Sequence of chain 1.D:
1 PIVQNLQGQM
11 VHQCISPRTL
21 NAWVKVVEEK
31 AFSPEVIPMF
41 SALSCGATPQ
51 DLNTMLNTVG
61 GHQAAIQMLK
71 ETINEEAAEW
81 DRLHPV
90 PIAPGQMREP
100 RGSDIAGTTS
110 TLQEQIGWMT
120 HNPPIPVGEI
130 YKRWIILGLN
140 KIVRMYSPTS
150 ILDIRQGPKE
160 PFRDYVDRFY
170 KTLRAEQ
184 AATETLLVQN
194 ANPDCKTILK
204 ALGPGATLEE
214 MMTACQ

Sequence of chain 1.E:
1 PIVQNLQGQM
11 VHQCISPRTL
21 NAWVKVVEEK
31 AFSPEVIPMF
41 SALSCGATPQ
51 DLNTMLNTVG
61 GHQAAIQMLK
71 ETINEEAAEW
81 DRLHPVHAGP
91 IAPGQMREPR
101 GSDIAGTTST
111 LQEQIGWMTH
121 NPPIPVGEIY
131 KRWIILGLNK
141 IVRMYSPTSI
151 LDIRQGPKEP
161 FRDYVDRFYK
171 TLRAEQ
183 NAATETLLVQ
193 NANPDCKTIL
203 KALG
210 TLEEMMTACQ

A protein and the small-molecule ligand that binds it are described below.
Small molecule (SMILES): CC(C)C[C@H](NC(=O)[C@@H](NC(=O)[C@@H]1CCCN1)C(C)C)C(=O)N[C@@H](Cc1ccccc1)C(=O)N1CCC[C@H]1C(=O)NCC(=O)N[C@@H](CCC(N)=O)C(=O)N1CCC[C@H]1C(=O)N[C@@H](Cc1ccccc1)C(=O)NCC(=O)N[C@@H](CCC(N)=O)C(=O)N1CCC[C@H]1C(=O)N1CCC[C@H]1C=O

Binding-site contacts:
Ligand atom C contacts residue ASN57 of chain 1.E at 3.5 Å.
Ligand atom CE2 contacts residue ILE66 of chain 1.E at 3.6 Å (hydrophobic).
Ligand atom CB contacts residue ASN74 of chain 1.E at 3.4 Å.
Ligand atom CZ contacts residue LYS70 of chain 1.E at 3.5 Å.
Ligand atom CA contacts residue ASN74 of chain 1.E at 3.8 Å.
Ligand atom O contacts residue ASN74 of chain 1.E at 2.6 Å (h-bond).
Ligand atom CD2 contacts residue THR107 of chain 1.E at 3.7 Å.
Ligand atom C contacts residue ASN57 of chain 1.E at 3.6 Å.
Ligand atom O contacts residue ASN57 of chain 1.E at 2.8 Å (h-bond).
Ligand atom CA contacts residue THR107 of chain 1.E at 3.7 Å.
Ligand atom CG contacts residue ASN57 of chain 1.E at 3.7 Å.
Ligand atom N contacts residue ASN57 of chain 1.E at 2.7 Å (h-bond).
Ligand atom CD1 contacts residue TYR130 of chain 1.E at 3.6 Å (hydrophobic).
Ligand atom CA contacts residue GLN67 of chain 1.E at 3.5 Å.
Ligand atom CA contacts residue THR107 of chain 1.E at 3.7 Å.
Ligand atom CA contacts residue ASN53 of chain 1.E at 3.4 Å.
Ligand atom C contacts residue LYS70 of chain 1.E at 3.5 Å.
Ligand atom O contacts residue THR107 of chain 1.E at 3.5 Å.
Ligand atom CE1 contacts residue LEU56 of chain 1.E at 3.6 Å (hydrophobic).
Ligand atom CB contacts residue ASN57 of chain 1.E at 3.5 Å.
Ligand atom CE2 contacts residue LEU56 of chain 1.E at 3.6 Å (hydrophobic).
Ligand atom CD2 contacts residue LEU56 of chain 1.E at 3.6 Å (hydrophobic).
Ligand atom CA contacts residue ASN74 of chain 1.E at 3.6 Å.
Ligand atom O contacts residue LYS70 of chain 1.E at 2.5 Å (salt-bridge).
Ligand atom CG1 contacts residue THR107 of chain 1.E at 3.6 Å.
Ligand atom N contacts residue ASN74 of chain 1.E at 3.8 Å.
Ligand atom CB contacts residue GLN67 of chain 1.E at 3.6 Å.
Ligand atom CA contacts residue ASN57 of chain 1.E at 3.6 Å.
Ligand atom C contacts residue ASN74 of chain 1.E at 3.6 Å.
Ligand atom CD2 contacts residue ASN57 of chain 1.E at 3.1 Å.
Ligand atom N contacts residue ASN74 of chain 1.E at 3.0 Å (h-bond).
Ligand atom CG contacts residue THR186 of chain 1.D at 3.5 Å.
Ligand atom CB contacts residue THR186 of chain 1.D at 3.7 Å.
Ligand atom CA contacts residue ASN57 of chain 1.E at 3.6 Å.
Ligand atom CB contacts residue ASN57 of chain 1.E at 3.4 Å.
Ligand atom CB contacts residue ASN53 of chain 1.E at 3.4 Å.
Ligand atom CB contacts residue ASN74 of chain 1.E at 3.7 Å.
Ligand atom N contacts residue ASN53 of chain 1.E at 3.6 Å (h-bond).
Ligand atom CG contacts residue GLN67 of chain 1.E at 3.6 Å.
Ligand atom CE1 contacts residue LYS70 of chain 1.E at 3.6 Å.